The protein below binds the small molecule below.
Small molecule (SMILES): CC(=O)N[C@@H]1[C@@H](O)[C@H](O)[C@@H](CO)O[C@H]1O

Binding-site contacts:
Ligand atom O7 contacts residue GLY150 of chain 60.D at 3.4 Å.
Ligand atom C7 contacts residue VAL153 of chain 60.D at 3.6 Å (hydrophobic).
Ligand atom C6 contacts residue HIS158 of chain 60.D at 4.3 Å.
Ligand atom O5 contacts residue HIS158 of chain 60.D at 3.5 Å.
Ligand atom O6 contacts residue ASN154 of chain 60.D at 4.2 Å.
Ligand atom O6 contacts residue GLY157 of chain 60.D at 3.1 Å.
Ligand atom O7 contacts residue SER149 of chain 60.D at 3.4 Å (h-bond).
Ligand atom C5 contacts residue ASN154 of chain 60.D at 3.7 Å.
Ligand atom O6 contacts residue HIS158 of chain 60.D at 4.2 Å.
Ligand atom C1 contacts residue HIS158 of chain 60.D at 3.9 Å.
Ligand atom C1 contacts residue ASN154 of chain 60.D at 1.4 Å.
Ligand atom O7 contacts residue ASN154 of chain 60.D at 4.2 Å.
Ligand atom C5 contacts residue HIS158 of chain 60.D at 4.2 Å.
Ligand atom C3 contacts residue HIS158 of chain 60.D at 4.4 Å.
Ligand atom C4 contacts residue ASN154 of chain 60.D at 4.3 Å.
Ligand atom O5 contacts residue ASN154 of chain 60.D at 2.4 Å (h-bond).
Ligand atom C4 contacts residue HIS158 of chain 60.D at 4.1 Å.
Ligand atom C2 contacts residue ASN154 of chain 60.D at 2.5 Å.
Ligand atom O7 contacts residue VAL153 of chain 60.D at 3.3 Å.
Ligand atom C7 contacts residue SER149 of chain 60.D at 4.4 Å.
Ligand atom C7 contacts residue ASN154 of chain 60.D at 3.2 Å.
Ligand atom C2 contacts residue HIS158 of chain 60.D at 3.7 Å.
Ligand atom C8 contacts residue ASN154 of chain 60.D at 3.1 Å.
Ligand atom C3 contacts residue ASN154 of chain 60.D at 3.8 Å.
Ligand atom N2 contacts residue ASN154 of chain 60.D at 2.8 Å (h-bond).
Ligand atom C8 contacts residue VAL153 of chain 60.D at 3.2 Å (hydrophobic).
Ligand atom C6 contacts residue GLY157 of chain 60.D at 3.9 Å.
Ligand atom O3 contacts residue HIS148 of chain 60.D at 3.7 Å.

Sequence of chain 60.D:
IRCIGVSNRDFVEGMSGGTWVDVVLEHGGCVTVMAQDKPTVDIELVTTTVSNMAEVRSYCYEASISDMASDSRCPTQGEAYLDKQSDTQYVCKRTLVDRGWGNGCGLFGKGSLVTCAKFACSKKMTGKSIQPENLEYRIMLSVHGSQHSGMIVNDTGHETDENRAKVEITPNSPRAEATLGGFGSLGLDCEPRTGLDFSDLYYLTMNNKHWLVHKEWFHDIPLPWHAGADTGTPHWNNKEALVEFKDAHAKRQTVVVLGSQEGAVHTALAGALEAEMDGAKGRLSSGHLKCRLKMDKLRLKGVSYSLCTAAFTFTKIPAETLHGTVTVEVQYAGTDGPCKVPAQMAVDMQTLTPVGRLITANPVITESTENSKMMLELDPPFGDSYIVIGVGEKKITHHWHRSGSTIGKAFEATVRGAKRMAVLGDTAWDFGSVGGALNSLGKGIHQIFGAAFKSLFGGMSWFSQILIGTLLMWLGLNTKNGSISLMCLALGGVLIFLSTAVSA